Sequence of chain 1.D:
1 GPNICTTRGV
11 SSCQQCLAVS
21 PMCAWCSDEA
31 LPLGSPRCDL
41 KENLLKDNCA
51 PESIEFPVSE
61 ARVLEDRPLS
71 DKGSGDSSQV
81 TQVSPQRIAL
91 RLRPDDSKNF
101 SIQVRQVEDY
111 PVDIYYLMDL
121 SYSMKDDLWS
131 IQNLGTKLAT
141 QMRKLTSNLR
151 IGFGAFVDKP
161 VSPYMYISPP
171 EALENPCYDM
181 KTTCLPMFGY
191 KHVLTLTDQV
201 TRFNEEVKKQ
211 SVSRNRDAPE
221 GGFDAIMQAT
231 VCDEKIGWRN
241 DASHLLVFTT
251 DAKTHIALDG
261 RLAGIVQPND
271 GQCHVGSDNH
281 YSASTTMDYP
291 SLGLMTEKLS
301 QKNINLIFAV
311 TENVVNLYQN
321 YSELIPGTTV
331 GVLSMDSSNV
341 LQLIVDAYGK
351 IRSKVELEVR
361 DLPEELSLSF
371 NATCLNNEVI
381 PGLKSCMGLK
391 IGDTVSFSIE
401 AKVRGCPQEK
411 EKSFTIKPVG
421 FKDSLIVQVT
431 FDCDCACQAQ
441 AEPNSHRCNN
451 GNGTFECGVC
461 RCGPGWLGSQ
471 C

A small-molecule ligand and the protein it binds are described below.
Small molecule (SMILES): CC(=O)N[C@@H]1[C@@H](O)[C@H](O)[C@@H](CO)O[C@H]1O

Binding-site contacts:
Ligand atom N2 contacts residue ASN99 of chain 1.D at 3.0 Å (h-bond).
Ligand atom O6 contacts residue NAG2 of chain 1.L at 3.8 Å.
Ligand atom C8 contacts residue PHE100 of chain 1.D at 4.1 Å (hydrophobic).
Ligand atom C5 contacts residue ASN99 of chain 1.D at 3.6 Å.
Ligand atom C1 contacts residue ASN99 of chain 1.D at 1.4 Å.
Ligand atom C7 contacts residue PHE100 of chain 1.D at 4.4 Å (hydrophobic).
Ligand atom C7 contacts residue ASN99 of chain 1.D at 3.7 Å.
Ligand atom C8 contacts residue ASN99 of chain 1.D at 3.4 Å.
Ligand atom O7 contacts residue PHE100 of chain 1.D at 4.2 Å.
Ligand atom O7 contacts residue SER101 of chain 1.D at 3.1 Å (h-bond).
Ligand atom C4 contacts residue ASN99 of chain 1.D at 4.2 Å.
Ligand atom C2 contacts residue ASN99 of chain 1.D at 2.5 Å.
Ligand atom O5 contacts residue ASN99 of chain 1.D at 2.3 Å (h-bond).
Ligand atom C7 contacts residue SER101 of chain 1.D at 4.2 Å.
Ligand atom C3 contacts residue ASN99 of chain 1.D at 3.8 Å.
Ligand atom O7 contacts residue ASN99 of chain 1.D at 4.1 Å.
Ligand atom C8 contacts residue LYS98 of chain 1.D at 4.0 Å.
Ligand atom N2 contacts residue LYS98 of chain 1.D at 4.1 Å.